A small-molecule ligand and the protein it binds are described below.
Small molecule (SMILES): CC(=O)N[C@@H]1[C@@H](O)[C@H](O)[C@@H](CO)O[C@H]1O

Binding-site contacts:
Ligand atom O6 contacts residue GLU200 of chain 1.B at 3.8 Å.
Ligand atom O4 contacts residue LYS303 of chain 1.B at 4.4 Å.
Ligand atom N2 contacts residue VAL307 of chain 1.B at 4.0 Å.
Ligand atom O6 contacts residue THR181 of chain 1.B at 4.4 Å.
Ligand atom C3 contacts residue ASN179 of chain 1.B at 3.8 Å.
Ligand atom O5 contacts residue GLU200 of chain 1.B at 3.9 Å.
Ligand atom O5 contacts residue ASN179 of chain 1.B at 2.3 Å (h-bond).
Ligand atom C5 contacts residue THR181 of chain 1.B at 4.4 Å.
Ligand atom O6 contacts residue TYR198 of chain 1.B at 3.0 Å (h-bond).
Ligand atom C5 contacts residue ASN179 of chain 1.B at 3.6 Å.
Ligand atom C8 contacts residue VAL307 of chain 1.B at 3.5 Å (hydrophobic).
Ligand atom O5 contacts residue THR181 of chain 1.B at 4.4 Å.
Ligand atom C6 contacts residue TYR198 of chain 1.B at 4.1 Å (hydrophobic).
Ligand atom C5 contacts residue LYS303 of chain 1.B at 4.3 Å.
Ligand atom C7 contacts residue VAL307 of chain 1.B at 4.0 Å (hydrophobic).
Ligand atom C1 contacts residue THR181 of chain 1.B at 4.3 Å.
Ligand atom O7 contacts residue ASN179 of chain 1.B at 3.7 Å.
Ligand atom N2 contacts residue ASN179 of chain 1.B at 2.9 Å (h-bond).
Ligand atom C7 contacts residue ASN179 of chain 1.B at 3.5 Å.
Ligand atom C2 contacts residue ASN179 of chain 1.B at 2.5 Å.
Ligand atom C1 contacts residue ASN179 of chain 1.B at 1.4 Å.
Ligand atom C4 contacts residue ASN179 of chain 1.B at 4.2 Å.
Ligand atom C1 contacts residue ASN305 of chain 1.B at 4.0 Å.

Sequence of chain 1.B:
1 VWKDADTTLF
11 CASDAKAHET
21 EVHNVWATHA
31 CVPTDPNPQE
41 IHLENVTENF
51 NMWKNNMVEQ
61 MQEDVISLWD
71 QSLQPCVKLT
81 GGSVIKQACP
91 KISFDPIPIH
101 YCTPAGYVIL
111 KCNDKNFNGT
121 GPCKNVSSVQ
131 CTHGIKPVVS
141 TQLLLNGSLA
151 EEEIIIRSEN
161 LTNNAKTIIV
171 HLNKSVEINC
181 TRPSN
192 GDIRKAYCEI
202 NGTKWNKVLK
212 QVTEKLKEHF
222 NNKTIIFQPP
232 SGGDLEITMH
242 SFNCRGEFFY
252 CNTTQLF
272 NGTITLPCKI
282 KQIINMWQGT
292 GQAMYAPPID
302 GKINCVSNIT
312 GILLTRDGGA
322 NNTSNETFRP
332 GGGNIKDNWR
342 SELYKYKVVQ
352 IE